Binding-site contacts:
Ligand atom O4 contacts residue ASP96 of chain 1.E at 2.7 Å (salt-bridge).
Ligand atom C3 contacts residue CA1 of chain 1.Q at 3.4 Å.
Ligand atom O4 contacts residue ASP104 of chain 1.E at 3.2 Å (salt-bridge).
Ligand atom O7A contacts residue DLY3 of chain 1.F at 3.2 Å (h-bond).
Ligand atom C4 contacts residue SER22 of chain 1.E at 3.6 Å.
Ligand atom C7 contacts residue DLY3 of chain 1.F at 3.7 Å.
Ligand atom O3 contacts residue CA1 of chain 1.R at 2.5 Å.
Ligand atom C2 contacts residue CA1 of chain 1.R at 3.4 Å.
Ligand atom C1M contacts residue SER23 of chain 1.E at 3.5 Å.
Ligand atom C5 contacts residue SER22 of chain 1.E at 3.5 Å.
Ligand atom O3 contacts residue ASP101 of chain 1.E at 2.7 Å (salt-bridge).
Ligand atom C7 contacts residue DLE2 of chain 1.F at 3.3 Å.
Ligand atom O7A contacts residue DLE2 of chain 1.F at 3.4 Å (h-bond).
Ligand atom O5 contacts residue SER22 of chain 1.E at 3.4 Å (h-bond).
Ligand atom O4 contacts residue GLU95 of chain 1.E at 3.4 Å (salt-bridge).
Ligand atom C7 contacts residue DLE1 of chain 1.F at 1.4 Å.
Ligand atom C5 contacts residue DLE1 of chain 1.F at 3.2 Å.
Ligand atom O4 contacts residue CA1 of chain 1.Q at 2.5 Å.
Ligand atom O4 contacts residue GLY97 of chain 1.E at 3.9 Å.
Ligand atom O2 contacts residue SER22 of chain 1.E at 3.4 Å.
Ligand atom O2 contacts residue CA1 of chain 1.R at 2.6 Å.
Ligand atom C6 contacts residue DLE1 of chain 1.F at 2.4 Å.
Ligand atom O4 contacts residue ASP99 of chain 1.E at 3.6 Å (salt-bridge).
Ligand atom C4 contacts residue CA1 of chain 1.R at 3.7 Å.
Ligand atom C1 contacts residue SER23 of chain 1.E at 3.8 Å.
Ligand atom C3 contacts residue CA1 of chain 1.R at 3.3 Å.
Ligand atom C4 contacts residue ASP96 of chain 1.E at 3.4 Å.
Ligand atom O5 contacts residue SER23 of chain 1.E at 2.9 Å (h-bond).
Ligand atom O3 contacts residue ASP104 of chain 1.E at 3.1 Å (salt-bridge).
Ligand atom O7A contacts residue DLE1 of chain 1.F at 2.3 Å (h-bond).
Ligand atom O3 contacts residue CA1 of chain 1.Q at 2.5 Å.
Ligand atom C3 contacts residue ASP99 of chain 1.E at 3.1 Å.
Ligand atom C4 contacts residue ASP104 of chain 1.E at 3.2 Å.
Ligand atom O2 contacts residue ASN21 of chain 1.E at 3.0 Å (h-bond).
Ligand atom C3 contacts residue ASP104 of chain 1.E at 3.7 Å.
Ligand atom O5 contacts residue DLE1 of chain 1.F at 3.6 Å (h-bond).
Ligand atom C5 contacts residue ASP96 of chain 1.E at 3.7 Å.
Ligand atom O3 contacts residue ASP99 of chain 1.E at 2.5 Å (salt-bridge).
Ligand atom C4 contacts residue CA1 of chain 1.Q at 3.3 Å.
Ligand atom O7A contacts residue DAL4 of chain 1.F at 2.8 Å (h-bond).

A small-molecule ligand and the protein it binds are described below.
Small molecule (SMILES): C[C@@H]1O[C@@H](CC(=O)O)[C@@H](O)[C@H](O)[C@@H]1O

Sequence of chain 1.E:
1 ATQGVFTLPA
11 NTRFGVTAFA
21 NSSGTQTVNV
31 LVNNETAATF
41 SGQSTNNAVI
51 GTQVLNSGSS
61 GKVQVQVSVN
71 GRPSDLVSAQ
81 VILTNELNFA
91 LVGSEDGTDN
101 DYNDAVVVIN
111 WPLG